Sequence of chain 1.A:
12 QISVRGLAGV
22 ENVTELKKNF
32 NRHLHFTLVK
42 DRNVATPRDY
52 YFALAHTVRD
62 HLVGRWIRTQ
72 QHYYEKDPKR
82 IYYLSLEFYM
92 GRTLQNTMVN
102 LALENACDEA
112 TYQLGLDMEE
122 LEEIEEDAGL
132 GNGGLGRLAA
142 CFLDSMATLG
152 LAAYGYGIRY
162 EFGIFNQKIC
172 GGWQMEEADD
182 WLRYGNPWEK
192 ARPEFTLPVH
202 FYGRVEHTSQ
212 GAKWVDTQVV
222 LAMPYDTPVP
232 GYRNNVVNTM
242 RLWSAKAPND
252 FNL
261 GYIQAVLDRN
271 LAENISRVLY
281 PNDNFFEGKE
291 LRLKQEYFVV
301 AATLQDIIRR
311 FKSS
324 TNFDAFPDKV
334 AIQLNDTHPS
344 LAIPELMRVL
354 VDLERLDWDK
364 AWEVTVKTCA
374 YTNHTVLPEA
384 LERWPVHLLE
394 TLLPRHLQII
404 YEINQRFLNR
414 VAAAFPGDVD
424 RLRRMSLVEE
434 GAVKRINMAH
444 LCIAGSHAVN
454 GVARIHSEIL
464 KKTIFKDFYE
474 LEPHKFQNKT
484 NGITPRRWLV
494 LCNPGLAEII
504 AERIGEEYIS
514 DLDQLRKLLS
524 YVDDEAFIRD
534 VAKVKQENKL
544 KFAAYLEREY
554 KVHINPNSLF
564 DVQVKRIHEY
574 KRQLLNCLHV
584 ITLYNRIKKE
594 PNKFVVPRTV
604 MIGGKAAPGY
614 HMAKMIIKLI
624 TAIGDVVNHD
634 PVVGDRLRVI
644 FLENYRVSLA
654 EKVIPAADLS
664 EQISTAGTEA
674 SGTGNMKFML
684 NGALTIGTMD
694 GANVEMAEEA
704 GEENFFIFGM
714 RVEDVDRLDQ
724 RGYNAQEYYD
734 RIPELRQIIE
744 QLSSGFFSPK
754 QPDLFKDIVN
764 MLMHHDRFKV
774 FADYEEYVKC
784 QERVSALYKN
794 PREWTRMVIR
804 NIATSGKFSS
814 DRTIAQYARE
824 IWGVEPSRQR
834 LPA

Binding-site contacts:
Ligand atom O4A contacts residue PHE285 of chain 1.A at 3.4 Å.
Ligand atom C7 contacts residue ASN282 of chain 1.A at 3.2 Å.
Ligand atom C7 contacts residue TYR613 of chain 1.A at 3.8 Å (hydrophobic).
Ligand atom C5A contacts residue GLY612 of chain 1.A at 4.0 Å.
Ligand atom N1 contacts residue PHE285 of chain 1.A at 3.7 Å.
Ligand atom C7 contacts residue ALA610 of chain 1.A at 3.9 Å (hydrophobic).
Ligand atom C5A contacts residue TYR613 of chain 1.A at 3.8 Å (hydrophobic).
Ligand atom O2A contacts residue TYR613 of chain 1.A at 3.4 Å.
Ligand atom C5A contacts residue PHE285 of chain 1.A at 3.5 Å (hydrophobic).
Ligand atom O4A contacts residue TYR613 of chain 1.A at 3.6 Å.
Ligand atom C1 contacts residue PHE285 of chain 1.A at 4.2 Å (hydrophobic).
Ligand atom N1 contacts residue GLY612 of chain 1.A at 4.3 Å.
Ligand atom C4A contacts residue ALA610 of chain 1.A at 4.5 Å (hydrophobic).
Ligand atom N3 contacts residue PHE285 of chain 1.A at 3.4 Å.
Ligand atom C2 contacts residue GLY612 of chain 1.A at 3.6 Å.
Ligand atom O4A contacts residue ASN282 of chain 1.A at 4.2 Å.
Ligand atom O5 contacts residue PHE285 of chain 1.A at 3.4 Å.
Ligand atom C6A contacts residue PHE285 of chain 1.A at 3.7 Å (hydrophobic).
Ligand atom C4A contacts residue PHE285 of chain 1.A at 3.4 Å (hydrophobic).
Ligand atom N3 contacts residue TYR613 of chain 1.A at 3.4 Å.
Ligand atom C5A contacts residue ASN282 of chain 1.A at 4.4 Å.
Ligand atom C6A contacts residue TYR613 of chain 1.A at 3.9 Å (hydrophobic).
Ligand atom O6 contacts residue PHE285 of chain 1.A at 4.0 Å.
Ligand atom O2A contacts residue PHE285 of chain 1.A at 4.0 Å.
Ligand atom O4A contacts residue ALA610 of chain 1.A at 3.7 Å.
Ligand atom O2 contacts residue GLY612 of chain 1.A at 3.0 Å (h-bond).
Ligand atom C7 contacts residue PHE285 of chain 1.A at 3.8 Å (hydrophobic).
Ligand atom C2A contacts residue TYR613 of chain 1.A at 3.5 Å (hydrophobic).
Ligand atom C7 contacts residue GLY612 of chain 1.A at 3.8 Å.
Ligand atom N1 contacts residue TYR613 of chain 1.A at 4.0 Å.
Ligand atom C6A contacts residue GLY612 of chain 1.A at 3.5 Å.
Ligand atom O2 contacts residue TYR613 of chain 1.A at 3.5 Å.
Ligand atom O2 contacts residue HIS614 of chain 1.A at 3.2 Å (h-bond).
Ligand atom C4A contacts residue TYR613 of chain 1.A at 3.5 Å (hydrophobic).
Ligand atom C2A contacts residue PHE285 of chain 1.A at 3.6 Å (hydrophobic).

The small molecule below binds the protein below.
Small molecule (SMILES): Cc1cn([C@@H]2O[C@H](CO)[C@@H](O)[C@H](O)[C@H]2O)c(=O)[nH]c1=O